Sequence of chain 1.A:
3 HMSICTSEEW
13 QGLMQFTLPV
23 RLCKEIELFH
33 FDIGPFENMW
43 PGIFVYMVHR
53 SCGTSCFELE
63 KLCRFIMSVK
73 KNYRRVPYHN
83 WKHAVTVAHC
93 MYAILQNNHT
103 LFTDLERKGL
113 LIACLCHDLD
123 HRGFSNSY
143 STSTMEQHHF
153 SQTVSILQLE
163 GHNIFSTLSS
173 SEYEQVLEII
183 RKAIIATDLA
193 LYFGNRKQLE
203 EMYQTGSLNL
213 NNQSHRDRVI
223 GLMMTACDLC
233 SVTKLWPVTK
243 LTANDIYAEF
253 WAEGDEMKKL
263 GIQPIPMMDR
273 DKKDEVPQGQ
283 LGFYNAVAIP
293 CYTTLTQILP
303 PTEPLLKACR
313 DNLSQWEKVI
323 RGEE

Binding-site contacts:
Ligand atom C7 contacts residue SER233 of chain 1.A at 3.6 Å.
Ligand atom C27 contacts residue MET269 of chain 1.A at 3.6 Å (hydrophobic).
Ligand atom C27 contacts residue GLY281 of chain 1.A at 3.8 Å.
Ligand atom C22 contacts residue MET269 of chain 1.A at 3.8 Å (hydrophobic).
Ligand atom C4 contacts residue ILE248 of chain 1.A at 3.7 Å (hydrophobic).
Ligand atom C26 contacts residue MET269 of chain 1.A at 3.7 Å (hydrophobic).
Ligand atom C27 contacts residue TYR249 of chain 1.A at 3.7 Å (hydrophobic).
Ligand atom N6 contacts residue VAL234 of chain 1.A at 3.8 Å.
Ligand atom C17 contacts residue PHE252 of chain 1.A at 3.5 Å (hydrophobic).
Ligand atom C31 contacts residue PRO268 of chain 1.A at 3.7 Å (hydrophobic).
Ligand atom C29 contacts residue TYR249 of chain 1.A at 3.5 Å (hydrophobic).
Ligand atom C1 contacts residue PHE285 of chain 1.A at 3.6 Å (hydrophobic).
Ligand atom O15 contacts residue GLN282 of chain 1.A at 3.7 Å.
Ligand atom C8 contacts residue PHE285 of chain 1.A at 3.8 Å (hydrophobic).
Ligand atom C21 contacts residue GLN282 of chain 1.A at 3.6 Å.
Ligand atom C20 contacts residue TYR249 of chain 1.A at 3.4 Å (hydrophobic).
Ligand atom C11 contacts residue LEU191 of chain 1.A at 3.6 Å (hydrophobic).
Ligand atom C29 contacts residue VAL278 of chain 1.A at 3.8 Å (hydrophobic).
Ligand atom C12 contacts residue LEU231 of chain 1.A at 3.8 Å (hydrophobic).
Ligand atom C2 contacts residue PHE285 of chain 1.A at 3.7 Å (hydrophobic).
Ligand atom C31 contacts residue GLU277 of chain 1.A at 3.8 Å.
Ligand atom C16 contacts residue GLN282 of chain 1.A at 3.4 Å.
Ligand atom C14 contacts residue MET269 of chain 1.A at 3.8 Å (hydrophobic).
Ligand atom C7 contacts residue TYR80 of chain 1.A at 3.6 Å (hydrophobic).
Ligand atom C7 contacts residue ILE248 of chain 1.A at 3.5 Å (hydrophobic).
Ligand atom C17 contacts residue TYR249 of chain 1.A at 3.7 Å (hydrophobic).
Ligand atom C17 contacts residue GLN282 of chain 1.A at 3.8 Å.
Ligand atom C21 contacts residue PHE285 of chain 1.A at 3.8 Å (hydrophobic).
Ligand atom N28 contacts residue TYR249 of chain 1.A at 2.7 Å (h-bond).
Ligand atom C31 contacts residue LYS274 of chain 1.A at 3.8 Å.
Ligand atom O32 contacts residue LEU191 of chain 1.A at 3.6 Å.
Ligand atom N5 contacts residue ILE248 of chain 1.A at 3.3 Å.
Ligand atom C18 contacts residue TYR249 of chain 1.A at 3.7 Å (hydrophobic).
Ligand atom C25 contacts residue GLY281 of chain 1.A at 3.7 Å.
Ligand atom N30 contacts residue MET269 of chain 1.A at 3.7 Å.
Ligand atom N6 contacts residue ILE248 of chain 1.A at 3.5 Å.
Ligand atom C22 contacts residue GLY281 of chain 1.A at 3.7 Å.
Ligand atom C3 contacts residue PHE285 of chain 1.A at 3.8 Å (hydrophobic).
Ligand atom C19 contacts residue GLY281 of chain 1.A at 3.6 Å.
Ligand atom C14 contacts residue PHE252 of chain 1.A at 3.8 Å (hydrophobic).

A small-molecule ligand and the protein it binds are described below.
Small molecule (SMILES): Cn1cc(-c2ccc(=O)n(C)c2)c(COc2ccc(-c3cccc4c3ncn4C)cc2)n1